This small molecule binds to this protein.
Small molecule (SMILES): CC(=O)N[C@@H]1[C@@H](O)[C@H](O)[C@@H](CO)O[C@H]1O

Sequence of chain 1.B:
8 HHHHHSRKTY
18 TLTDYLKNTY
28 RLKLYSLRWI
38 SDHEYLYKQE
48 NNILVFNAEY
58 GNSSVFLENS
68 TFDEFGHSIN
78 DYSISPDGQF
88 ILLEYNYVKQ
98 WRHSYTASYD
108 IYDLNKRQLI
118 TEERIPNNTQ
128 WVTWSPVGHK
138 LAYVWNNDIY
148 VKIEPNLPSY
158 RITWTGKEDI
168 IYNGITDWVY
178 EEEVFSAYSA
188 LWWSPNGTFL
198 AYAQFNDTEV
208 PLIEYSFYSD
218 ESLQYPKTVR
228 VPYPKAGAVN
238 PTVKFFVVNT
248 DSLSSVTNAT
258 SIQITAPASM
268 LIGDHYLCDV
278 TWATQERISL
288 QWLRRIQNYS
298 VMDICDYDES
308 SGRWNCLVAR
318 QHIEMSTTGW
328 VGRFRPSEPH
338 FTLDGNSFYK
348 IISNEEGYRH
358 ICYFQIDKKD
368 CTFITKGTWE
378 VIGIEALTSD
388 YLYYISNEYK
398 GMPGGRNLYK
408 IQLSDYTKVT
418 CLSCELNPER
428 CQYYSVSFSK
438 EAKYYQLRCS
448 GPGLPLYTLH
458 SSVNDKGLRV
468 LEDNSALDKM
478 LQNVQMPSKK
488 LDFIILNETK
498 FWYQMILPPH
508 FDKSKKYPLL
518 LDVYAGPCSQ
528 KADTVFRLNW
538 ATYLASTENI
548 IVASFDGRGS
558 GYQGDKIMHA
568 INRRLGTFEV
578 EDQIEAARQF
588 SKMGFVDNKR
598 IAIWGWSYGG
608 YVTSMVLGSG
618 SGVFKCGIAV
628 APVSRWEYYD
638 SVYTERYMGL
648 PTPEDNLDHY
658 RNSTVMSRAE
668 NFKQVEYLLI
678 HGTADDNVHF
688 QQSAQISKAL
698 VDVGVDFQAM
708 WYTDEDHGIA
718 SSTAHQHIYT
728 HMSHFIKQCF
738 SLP

Binding-site contacts:
Ligand atom C7 contacts residue ASN193 of chain 1.B at 3.6 Å.
Ligand atom C3 contacts residue ASN193 of chain 1.B at 3.9 Å.
Ligand atom C2 contacts residue THR195 of chain 1.B at 4.1 Å.
Ligand atom O5 contacts residue THR195 of chain 1.B at 3.5 Å (h-bond).
Ligand atom C1 contacts residue GLN282 of chain 1.B at 4.1 Å.
Ligand atom C1 contacts residue THR195 of chain 1.B at 3.1 Å.
Ligand atom C5 contacts residue THR195 of chain 1.B at 3.7 Å.
Ligand atom O5 contacts residue GLN282 of chain 1.B at 3.5 Å.
Ligand atom C4 contacts residue ASN193 of chain 1.B at 4.3 Å.
Ligand atom C5 contacts residue ASN193 of chain 1.B at 3.7 Å.
Ligand atom O5 contacts residue ASN193 of chain 1.B at 2.4 Å (h-bond).
Ligand atom C2 contacts residue ASN193 of chain 1.B at 2.5 Å.
Ligand atom O6 contacts residue GLU283 of chain 1.B at 3.3 Å (salt-bridge).
Ligand atom C3 contacts residue THR195 of chain 1.B at 4.3 Å.
Ligand atom C6 contacts residue GLU283 of chain 1.B at 3.2 Å.
Ligand atom O7 contacts residue ASN193 of chain 1.B at 3.4 Å (h-bond).
Ligand atom C1 contacts residue ASN193 of chain 1.B at 1.5 Å.
Ligand atom O6 contacts residue GLN282 of chain 1.B at 3.1 Å.
Ligand atom N2 contacts residue ASN193 of chain 1.B at 3.0 Å (h-bond).
Ligand atom C5 contacts residue GLN282 of chain 1.B at 4.2 Å.
Ligand atom C6 contacts residue GLN282 of chain 1.B at 3.6 Å.